The small molecule below binds the protein below.
Small molecule (SMILES): CC(=O)N[C@@H]1[C@@H](O)[C@H](O)[C@@H](CO)O[C@H]1O

Sequence of chain 1.C:
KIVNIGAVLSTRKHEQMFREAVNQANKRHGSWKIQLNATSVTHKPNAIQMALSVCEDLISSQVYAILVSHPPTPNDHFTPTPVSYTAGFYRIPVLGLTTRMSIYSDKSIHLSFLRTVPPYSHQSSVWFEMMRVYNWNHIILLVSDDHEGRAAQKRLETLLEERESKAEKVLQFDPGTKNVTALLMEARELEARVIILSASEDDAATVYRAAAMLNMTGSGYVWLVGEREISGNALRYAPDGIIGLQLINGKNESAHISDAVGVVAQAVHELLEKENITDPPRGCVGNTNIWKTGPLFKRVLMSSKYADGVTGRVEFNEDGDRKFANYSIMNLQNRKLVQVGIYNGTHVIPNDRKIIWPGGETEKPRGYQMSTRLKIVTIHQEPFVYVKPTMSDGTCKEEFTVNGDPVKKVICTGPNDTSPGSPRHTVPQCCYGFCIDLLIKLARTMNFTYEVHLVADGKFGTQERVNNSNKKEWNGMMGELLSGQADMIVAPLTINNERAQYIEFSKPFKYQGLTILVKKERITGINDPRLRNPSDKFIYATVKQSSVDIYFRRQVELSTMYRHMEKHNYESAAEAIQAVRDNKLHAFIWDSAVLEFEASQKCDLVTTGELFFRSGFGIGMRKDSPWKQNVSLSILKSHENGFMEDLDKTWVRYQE

Binding-site contacts:
Ligand atom C7 contacts residue ASN300 of chain 1.C at 3.9 Å.
Ligand atom C5 contacts residue ASN300 of chain 1.C at 3.6 Å.
Ligand atom C3 contacts residue ASN300 of chain 1.C at 3.8 Å.
Ligand atom O5 contacts residue ASN300 of chain 1.C at 2.3 Å (h-bond).
Ligand atom C2 contacts residue ASN300 of chain 1.C at 2.5 Å.
Ligand atom C1 contacts residue ASN300 of chain 1.C at 1.4 Å.
Ligand atom N2 contacts residue ASN300 of chain 1.C at 2.8 Å (h-bond).
Ligand atom C4 contacts residue ASN300 of chain 1.C at 4.2 Å.